Sequence of chain 1.A:
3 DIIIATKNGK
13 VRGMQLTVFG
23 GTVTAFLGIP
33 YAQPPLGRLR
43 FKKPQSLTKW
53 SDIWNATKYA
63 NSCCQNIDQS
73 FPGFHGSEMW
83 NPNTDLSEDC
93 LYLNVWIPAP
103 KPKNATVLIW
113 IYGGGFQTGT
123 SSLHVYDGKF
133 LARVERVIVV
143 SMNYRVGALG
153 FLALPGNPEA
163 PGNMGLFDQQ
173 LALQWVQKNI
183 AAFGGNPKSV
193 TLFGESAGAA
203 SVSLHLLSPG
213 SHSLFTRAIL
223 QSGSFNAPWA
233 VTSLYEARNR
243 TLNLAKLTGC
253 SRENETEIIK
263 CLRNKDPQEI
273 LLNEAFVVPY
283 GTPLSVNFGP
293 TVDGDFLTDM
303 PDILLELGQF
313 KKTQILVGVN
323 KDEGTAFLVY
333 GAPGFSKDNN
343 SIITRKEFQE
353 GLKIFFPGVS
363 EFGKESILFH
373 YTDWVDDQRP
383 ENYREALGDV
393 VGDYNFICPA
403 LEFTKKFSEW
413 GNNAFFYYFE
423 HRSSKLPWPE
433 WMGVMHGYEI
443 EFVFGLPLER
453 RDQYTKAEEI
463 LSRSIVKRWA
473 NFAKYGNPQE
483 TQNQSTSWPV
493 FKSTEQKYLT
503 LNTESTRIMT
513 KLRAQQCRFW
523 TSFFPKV

The protein below binds the small molecule below.
Small molecule (SMILES): CC(=O)N[C@@H]1[C@@H](O)[C@H](O)[C@@H](CO)O[C@H]1O

Binding-site contacts:
Ligand atom C7 contacts residue ASN256 of chain 1.A at 4.3 Å.
Ligand atom C8 contacts residue GLU259 of chain 1.A at 3.9 Å.
Ligand atom C7 contacts residue GLU259 of chain 1.A at 4.3 Å.
Ligand atom O7 contacts residue THR258 of chain 1.A at 4.2 Å.
Ligand atom C5 contacts residue ASN256 of chain 1.A at 3.6 Å.
Ligand atom C1 contacts residue ASN256 of chain 1.A at 1.4 Å.
Ligand atom N2 contacts residue ASN256 of chain 1.A at 3.1 Å (h-bond).
Ligand atom N2 contacts residue GLU259 of chain 1.A at 3.9 Å.
Ligand atom C4 contacts residue ASN256 of chain 1.A at 4.2 Å.
Ligand atom C2 contacts residue ASN256 of chain 1.A at 2.5 Å.
Ligand atom C3 contacts residue ASN256 of chain 1.A at 3.9 Å.
Ligand atom O5 contacts residue ASN256 of chain 1.A at 2.2 Å (h-bond).